Sequence of chain 1.A:
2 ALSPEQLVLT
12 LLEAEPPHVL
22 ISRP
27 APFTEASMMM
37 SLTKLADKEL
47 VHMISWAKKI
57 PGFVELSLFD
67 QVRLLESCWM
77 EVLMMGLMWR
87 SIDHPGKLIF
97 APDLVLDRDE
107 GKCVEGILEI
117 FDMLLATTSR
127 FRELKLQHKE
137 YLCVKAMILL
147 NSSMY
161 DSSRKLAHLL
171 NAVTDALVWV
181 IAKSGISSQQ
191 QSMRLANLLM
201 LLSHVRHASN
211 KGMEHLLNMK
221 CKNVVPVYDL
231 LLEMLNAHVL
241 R

A small-molecule ligand and the protein it binds are described below.
Small molecule (SMILES): C[C@]12CC[C@@H]3c4ccc(O)cc4CC[C@H]3[C@@H]1CC[C@@H]2O

Binding-site contacts:
Ligand atom O17 contacts residue GLY212 of chain 1.A at 3.3 Å (h-bond).
Ligand atom C7 contacts residue LEU120 of chain 1.A at 4.0 Å (hydrophobic).
Ligand atom C3 contacts residue GLU45 of chain 1.A at 3.1 Å.
Ligand atom C5 contacts residue MET76 of chain 1.A at 4.0 Å (hydrophobic).
Ligand atom O17 contacts residue HIS215 of chain 1.A at 3.3 Å (h-bond).
Ligand atom C16 contacts residue HIS215 of chain 1.A at 3.7 Å.
Ligand atom C2 contacts residue LEU41 of chain 1.A at 3.8 Å (hydrophobic).
Ligand atom C6 contacts residue MET80 of chain 1.A at 3.7 Å (hydrophobic).
Ligand atom C1 contacts residue LEU38 of chain 1.A at 3.4 Å (hydrophobic).
Ligand atom C18 contacts residue MET76 of chain 1.A at 3.8 Å (hydrophobic).
Ligand atom C1 contacts residue ALA42 of chain 1.A at 4.0 Å (hydrophobic).
Ligand atom O3 contacts residue GLU45 of chain 1.A at 2.3 Å (salt-bridge).
Ligand atom O3 contacts residue LEU79 of chain 1.A at 3.7 Å.
Ligand atom C18 contacts residue GLY212 of chain 1.A at 3.4 Å.
Ligand atom C9 contacts residue LEU38 of chain 1.A at 4.1 Å (hydrophobic).
Ligand atom C16 contacts residue GLY212 of chain 1.A at 3.3 Å.
Ligand atom C6 contacts residue MET76 of chain 1.A at 3.8 Å (hydrophobic).
Ligand atom O17 contacts residue LEU216 of chain 1.A at 3.3 Å.
Ligand atom C15 contacts residue GLY212 of chain 1.A at 4.0 Å.
Ligand atom O3 contacts residue ARG86 of chain 1.A at 3.6 Å.
Ligand atom C3 contacts residue LEU79 of chain 1.A at 4.0 Å (hydrophobic).
Ligand atom C9 contacts residue PHE96 of chain 1.A at 4.1 Å (hydrophobic).
Ligand atom C6 contacts residue LEU83 of chain 1.A at 4.0 Å (hydrophobic).
Ligand atom C17 contacts residue HIS215 of chain 1.A at 3.8 Å.
Ligand atom C7 contacts residue PHE96 of chain 1.A at 3.8 Å (hydrophobic).
Ligand atom C12 contacts residue LEU38 of chain 1.A at 3.9 Å (hydrophobic).
Ligand atom C4 contacts residue PHE96 of chain 1.A at 4.1 Å (hydrophobic).
Ligand atom C17 contacts residue GLY212 of chain 1.A at 3.8 Å.
Ligand atom C2 contacts residue ALA42 of chain 1.A at 4.0 Å (hydrophobic).
Ligand atom C11 contacts residue LEU38 of chain 1.A at 3.9 Å (hydrophobic).
Ligand atom C8 contacts residue MET76 of chain 1.A at 3.9 Å (hydrophobic).
Ligand atom C15 contacts residue ILE116 of chain 1.A at 3.7 Å (hydrophobic).
Ligand atom C16 contacts residue ILE113 of chain 1.A at 3.6 Å (hydrophobic).
Ligand atom C6 contacts residue PHE96 of chain 1.A at 4.0 Å (hydrophobic).
Ligand atom C17 contacts residue ILE113 of chain 1.A at 4.0 Å (hydrophobic).
Ligand atom C2 contacts residue LEU38 of chain 1.A at 4.1 Å (hydrophobic).
Ligand atom C10 contacts residue PHE96 of chain 1.A at 3.8 Å (hydrophobic).
Ligand atom C2 contacts residue GLU45 of chain 1.A at 3.2 Å.
Ligand atom C5 contacts residue PHE96 of chain 1.A at 3.7 Å (hydrophobic).
Ligand atom C4 contacts residue LEU79 of chain 1.A at 3.6 Å (hydrophobic).